Sequence of chain 34.A:
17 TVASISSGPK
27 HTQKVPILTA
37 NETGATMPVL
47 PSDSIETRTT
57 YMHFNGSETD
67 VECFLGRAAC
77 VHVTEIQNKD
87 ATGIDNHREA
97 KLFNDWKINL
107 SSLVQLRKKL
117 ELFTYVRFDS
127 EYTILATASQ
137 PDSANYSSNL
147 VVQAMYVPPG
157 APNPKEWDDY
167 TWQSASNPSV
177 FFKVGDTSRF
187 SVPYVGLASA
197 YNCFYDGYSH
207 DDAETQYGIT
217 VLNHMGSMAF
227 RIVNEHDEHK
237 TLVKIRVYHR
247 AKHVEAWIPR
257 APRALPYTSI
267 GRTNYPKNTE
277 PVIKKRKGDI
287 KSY

This protein binds this small molecule.
Small molecule (SMILES): COc1ccc(N2CCN(c3cccc(C)c3)CC2)nn1

Binding-site contacts:
Ligand atom C20 contacts residue VAL188 of chain 34.A at 3.7 Å (hydrophobic).
Ligand atom C14 contacts residue TYR197 of chain 34.A at 4.1 Å (hydrophobic).
Ligand atom C11 contacts residue ILE104 of chain 34.A at 3.5 Å (hydrophobic).
Ligand atom C10 contacts residue MET221 of chain 34.A at 4.0 Å (hydrophobic).
Ligand atom C7 contacts residue PHE124 of chain 34.A at 3.8 Å (hydrophobic).
Ligand atom C16 contacts residue TYR128 of chain 34.A at 2.9 Å (hydrophobic).
Ligand atom C19 contacts residue TYR152 of chain 34.A at 3.9 Å (hydrophobic).
Ligand atom C7 contacts residue TYR197 of chain 34.A at 3.5 Å (hydrophobic).
Ligand atom C17 contacts residue TYR128 of chain 34.A at 3.8 Å (hydrophobic).
Ligand atom C13 contacts residue SER126 of chain 34.A at 3.7 Å.
Ligand atom C11 contacts residue MET221 of chain 34.A at 4.0 Å (hydrophobic).
Ligand atom C21 contacts residue MET224 of chain 34.A at 4.0 Å (hydrophobic).
Ligand atom N5 contacts residue ASN219 of chain 34.A at 4.1 Å.
Ligand atom C17 contacts residue ILE104 of chain 34.A at 3.8 Å (hydrophobic).
Ligand atom C20 contacts residue VAL191 of chain 34.A at 3.5 Å (hydrophobic).
Ligand atom C13 contacts residue TYR197 of chain 34.A at 4.0 Å (hydrophobic).
Ligand atom C7 contacts residue LEU106 of chain 34.A at 4.1 Å (hydrophobic).
Ligand atom C19 contacts residue VAL188 of chain 34.A at 3.5 Å (hydrophobic).
Ligand atom C14 contacts residue TYR128 of chain 34.A at 3.3 Å (hydrophobic).
Ligand atom C13 contacts residue TYR128 of chain 34.A at 3.0 Å (hydrophobic).
Ligand atom C16 contacts residue ILE104 of chain 34.A at 3.7 Å (hydrophobic).
Ligand atom C10 contacts residue LEU106 of chain 34.A at 4.0 Å (hydrophobic).
Ligand atom C10 contacts residue ILE104 of chain 34.A at 3.9 Å (hydrophobic).
Ligand atom C15 contacts residue TYR128 of chain 34.A at 3.0 Å (hydrophobic).
Ligand atom C1 contacts residue ASN198 of chain 34.A at 4.0 Å.
Ligand atom C21 contacts residue ILE104 of chain 34.A at 3.5 Å (hydrophobic).
Ligand atom C1 contacts residue DMS1 of chain 34.F at 4.1 Å.
Ligand atom N5 contacts residue DMS1 of chain 34.F at 3.9 Å.
Ligand atom C11 contacts residue TYR128 of chain 34.A at 3.4 Å (hydrophobic).
Ligand atom N4 contacts residue DMS1 of chain 34.F at 3.6 Å (h-bond).
Ligand atom C8 contacts residue TYR197 of chain 34.A at 3.4 Å (hydrophobic).
Ligand atom C18 contacts residue VAL188 of chain 34.A at 3.9 Å (hydrophobic).
Ligand atom C18 contacts residue TYR152 of chain 34.A at 3.8 Å (hydrophobic).
Ligand atom N4 contacts residue ASN219 of chain 34.A at 4.0 Å.
Ligand atom C10 contacts residue TYR128 of chain 34.A at 3.6 Å (hydrophobic).
Ligand atom C14 contacts residue SER126 of chain 34.A at 3.6 Å.
Ligand atom C19 contacts residue VAL191 of chain 34.A at 4.0 Å (hydrophobic).
Ligand atom N9 contacts residue TYR128 of chain 34.A at 4.1 Å.
Ligand atom C8 contacts residue PHE124 of chain 34.A at 3.6 Å (hydrophobic).
Ligand atom N12 contacts residue TYR128 of chain 34.A at 2.5 Å (h-bond).